Sequence of chain 1.B:
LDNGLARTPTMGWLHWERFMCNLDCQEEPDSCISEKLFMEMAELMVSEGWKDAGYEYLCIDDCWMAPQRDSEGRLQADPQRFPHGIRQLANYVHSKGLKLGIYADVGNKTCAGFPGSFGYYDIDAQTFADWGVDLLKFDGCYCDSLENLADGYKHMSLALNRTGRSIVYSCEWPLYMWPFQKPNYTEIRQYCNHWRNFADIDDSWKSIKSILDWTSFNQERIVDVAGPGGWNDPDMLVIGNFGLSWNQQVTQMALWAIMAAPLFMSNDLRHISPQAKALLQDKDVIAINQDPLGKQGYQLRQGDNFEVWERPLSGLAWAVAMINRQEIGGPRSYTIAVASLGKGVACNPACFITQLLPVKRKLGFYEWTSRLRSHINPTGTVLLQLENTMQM

Binding-site contacts:
Ligand atom CAK contacts residue ASP200 of chain 1.B at 3.3 Å.
Ligand atom CAA contacts residue ARG196 of chain 1.B at 3.7 Å.
Ligand atom CAC contacts residue ASP61 of chain 1.B at 3.4 Å.
Ligand atom NAL contacts residue ASP200 of chain 1.B at 2.6 Å (salt-bridge).
Ligand atom CAG contacts residue ASP62 of chain 1.B at 3.3 Å.
Ligand atom CAG contacts residue TYR103 of chain 1.B at 3.7 Å (hydrophobic).
Ligand atom OAJ contacts residue TRP16 of chain 1.B at 3.7 Å.
Ligand atom CAG contacts residue ASP139 of chain 1.B at 3.7 Å.
Ligand atom OAI contacts residue ASP200 of chain 1.B at 3.3 Å (salt-bridge).
Ligand atom OAJ contacts residue ASP62 of chain 1.B at 2.7 Å (salt-bridge).
Ligand atom OAI contacts residue LYS137 of chain 1.B at 3.1 Å (salt-bridge).
Ligand atom CAM contacts residue TYR176 of chain 1.B at 3.5 Å (hydrophobic).
Ligand atom CAA contacts residue TYR176 of chain 1.B at 3.7 Å (hydrophobic).
Ligand atom CAG contacts residue ASP61 of chain 1.B at 3.2 Å.
Ligand atom CAA contacts residue ASP139 of chain 1.B at 3.5 Å.
Ligand atom OAJ contacts residue CYS111 of chain 1.B at 3.4 Å.
Ligand atom OAH contacts residue ASP61 of chain 1.B at 2.6 Å (salt-bridge).
Ligand atom CAC contacts residue TRP16 of chain 1.B at 3.5 Å (hydrophobic).
Ligand atom OAI contacts residue ARG196 of chain 1.B at 3.1 Å (salt-bridge).
Ligand atom OAH contacts residue ASP139 of chain 1.B at 3.8 Å.
Ligand atom CAE contacts residue ASP139 of chain 1.B at 3.2 Å.
Ligand atom CAE contacts residue ASP200 of chain 1.B at 3.9 Å.
Ligand atom CAA contacts residue GLU172 of chain 1.B at 3.2 Å.
Ligand atom CAM contacts residue LEU175 of chain 1.B at 3.6 Å (hydrophobic).
Ligand atom CAG contacts residue TRP16 of chain 1.B at 3.8 Å (hydrophobic).
Ligand atom OAH contacts residue LYS137 of chain 1.B at 2.8 Å (salt-bridge).
Ligand atom OAH contacts residue TYR103 of chain 1.B at 3.8 Å.
Ligand atom CAM contacts residue ASP200 of chain 1.B at 3.2 Å.
Ligand atom NAL contacts residue TYR176 of chain 1.B at 3.8 Å.
Ligand atom OAJ contacts residue TYR103 of chain 1.B at 3.7 Å.
Ligand atom CAB contacts residue ASP61 of chain 1.B at 4.0 Å.
Ligand atom NAF contacts residue CYS111 of chain 1.B at 3.6 Å (h-bond).
Ligand atom CAB contacts residue TRP16 of chain 1.B at 3.6 Å (hydrophobic).
Ligand atom CAA contacts residue ASP200 of chain 1.B at 3.5 Å.
Ligand atom CAK contacts residue TYR176 of chain 1.B at 3.6 Å (hydrophobic).
Ligand atom NAF contacts residue ASP139 of chain 1.B at 2.8 Å (salt-bridge).
Ligand atom CAB contacts residue ASP139 of chain 1.B at 3.7 Å.
Ligand atom CAC contacts residue LYS137 of chain 1.B at 3.8 Å.
Ligand atom CAA contacts residue LEU175 of chain 1.B at 3.9 Å (hydrophobic).
Ligand atom CAD contacts residue ASP200 of chain 1.B at 3.3 Å.

A protein and the small-molecule ligand that binds it are described below.
Small molecule (SMILES): CN(C)C[C@H]1N[C@H](CO)[C@H](O)[C@@H]1O